Sequence of chain 1.C:
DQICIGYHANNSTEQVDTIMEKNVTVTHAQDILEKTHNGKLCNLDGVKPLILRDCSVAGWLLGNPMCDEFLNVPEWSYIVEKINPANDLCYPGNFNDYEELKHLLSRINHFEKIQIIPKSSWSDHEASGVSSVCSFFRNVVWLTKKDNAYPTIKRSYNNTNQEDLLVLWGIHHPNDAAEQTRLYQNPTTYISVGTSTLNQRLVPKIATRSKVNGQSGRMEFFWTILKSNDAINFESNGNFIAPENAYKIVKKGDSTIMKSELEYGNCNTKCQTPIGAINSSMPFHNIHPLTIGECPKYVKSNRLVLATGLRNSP

This small molecule binds to this protein.
Small molecule (SMILES): CC(=O)N[C@H]1[C@H](O[C@H]2[C@H](O)[C@@H](NC(C)=O)CO[C@@H]2CO)O[C@H](CO)[C@@H](O[C@H]2O[C@H](CO[C@H]3O[C@H](CO)[C@@H](O)[C@H](O)[C@@H]3O)[C@@H](O)[C@H](O[C@H]3O[C@H](CO)[C@@H](O)[C@H](O)[C@@H]3O)[C@@H]2O)[C@@H]1O

Binding-site contacts:
Ligand atom O7 contacts residue ASN239 of chain 2.C at 3.4 Å (h-bond).
Ligand atom C8 contacts residue ALA241 of chain 2.C at 3.4 Å (hydrophobic).
Ligand atom N2 contacts residue ASN239 of chain 2.C at 2.7 Å (h-bond).
Ligand atom N2 contacts residue ALA241 of chain 2.C at 4.3 Å.
Ligand atom C5 contacts residue ASN168 of chain 2.C at 3.7 Å.
Ligand atom C8 contacts residue ASP240 of chain 2.C at 3.8 Å.
Ligand atom C7 contacts residue ASN168 of chain 2.C at 3.6 Å.
Ligand atom C7 contacts residue ALA241 of chain 2.C at 3.9 Å (hydrophobic).
Ligand atom C5 contacts residue ASN239 of chain 2.C at 3.4 Å.
Ligand atom O5 contacts residue ASN168 of chain 2.C at 2.3 Å (h-bond).
Ligand atom O4 contacts residue ASN239 of chain 2.C at 3.2 Å (h-bond).
Ligand atom C7 contacts residue ASN239 of chain 2.C at 3.8 Å.
Ligand atom C3 contacts residue ASN168 of chain 2.C at 3.7 Å.
Ligand atom O7 contacts residue ALA241 of chain 2.C at 4.2 Å.
Ligand atom C1 contacts residue ASN168 of chain 2.C at 1.5 Å.
Ligand atom C1 contacts residue ASN239 of chain 2.C at 3.5 Å.
Ligand atom C3 contacts residue ASN239 of chain 2.C at 3.6 Å.
Ligand atom C2 contacts residue ASN239 of chain 2.C at 3.4 Å.
Ligand atom O3 contacts residue ASN239 of chain 2.C at 4.4 Å.
Ligand atom C4 contacts residue ASN239 of chain 2.C at 3.6 Å.
Ligand atom C2 contacts residue ASN168 of chain 2.C at 2.4 Å.
Ligand atom C8 contacts residue ASN239 of chain 2.C at 4.0 Å.
Ligand atom O7 contacts residue ASN168 of chain 2.C at 3.6 Å.
Ligand atom C8 contacts residue SER220 of chain 1.C at 3.7 Å.
Ligand atom O5 contacts residue ASN239 of chain 2.C at 4.2 Å.
Ligand atom N2 contacts residue ASN168 of chain 2.C at 3.0 Å (h-bond).
Ligand atom N2 contacts residue ASP240 of chain 2.C at 4.3 Å.
Ligand atom C4 contacts residue ASN168 of chain 2.C at 4.2 Å.

Sequence of chain 2.C:
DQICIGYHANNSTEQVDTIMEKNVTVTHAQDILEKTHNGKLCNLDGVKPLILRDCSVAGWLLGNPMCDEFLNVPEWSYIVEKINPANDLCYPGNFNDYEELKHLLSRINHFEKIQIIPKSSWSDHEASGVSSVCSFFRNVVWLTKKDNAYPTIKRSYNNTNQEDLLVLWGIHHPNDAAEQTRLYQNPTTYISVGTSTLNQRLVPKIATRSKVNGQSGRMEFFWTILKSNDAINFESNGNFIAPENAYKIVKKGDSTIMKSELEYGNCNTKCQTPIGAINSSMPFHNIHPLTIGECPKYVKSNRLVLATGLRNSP